Binding-site contacts:
Ligand atom C2 contacts residue MET49 of chain 1.A at 3.6 Å (hydrophobic).
Ligand atom O contacts residue CYS145 of chain 1.A at 3.0 Å (h-bond).
Ligand atom C4 contacts residue GLN189 of chain 1.A at 3.5 Å.
Ligand atom C11 contacts residue HIS41 of chain 1.A at 4.0 Å.
Ligand atom C3 contacts residue ARG188 of chain 1.A at 3.8 Å.
Ligand atom C11 contacts residue CYS145 of chain 1.A at 4.2 Å (hydrophobic).
Ligand atom C8 contacts residue HIS164 of chain 1.A at 3.7 Å.
Ligand atom C8 contacts residue HIS41 of chain 1.A at 4.2 Å.
Ligand atom C2 contacts residue ARG188 of chain 1.A at 4.1 Å.
Ligand atom C2 contacts residue MET165 of chain 1.A at 4.1 Å (hydrophobic).
Ligand atom C6 contacts residue MET49 of chain 1.A at 3.8 Å (hydrophobic).
Ligand atom C5 contacts residue MET49 of chain 1.A at 4.0 Å (hydrophobic).
Ligand atom C10 contacts residue CYS145 of chain 1.A at 4.3 Å (hydrophobic).
Ligand atom N1 contacts residue GLY143 of chain 1.A at 4.0 Å.
Ligand atom C5 contacts residue GLN189 of chain 1.A at 4.0 Å.
Ligand atom C13 contacts residue GLY143 of chain 1.A at 3.5 Å.
Ligand atom O contacts residue GLY143 of chain 1.A at 2.8 Å (h-bond).
Ligand atom C13 contacts residue CYS145 of chain 1.A at 2.8 Å (hydrophobic).
Ligand atom N1 contacts residue CYS145 of chain 1.A at 3.5 Å (h-bond).
Ligand atom C7 contacts residue HIS41 of chain 1.A at 3.9 Å.
Ligand atom C3 contacts residue GLN189 of chain 1.A at 3.7 Å.
Ligand atom C14 contacts residue SER144 of chain 1.A at 4.0 Å.
Ligand atom C10 contacts residue ASN142 of chain 1.A at 3.8 Å.
Ligand atom O contacts residue ASN142 of chain 1.A at 3.9 Å.
Ligand atom C contacts residue HIS41 of chain 1.A at 3.1 Å.
Ligand atom C contacts residue MET49 of chain 1.A at 3.5 Å (hydrophobic).
Ligand atom C7 contacts residue MET49 of chain 1.A at 4.2 Å (hydrophobic).
Ligand atom C1 contacts residue MET49 of chain 1.A at 3.4 Å (hydrophobic).
Ligand atom C14 contacts residue CYS145 of chain 1.A at 1.8 Å (hydrophobic).
Ligand atom O contacts residue SER144 of chain 1.A at 3.2 Å (h-bond).
Ligand atom C8 contacts residue CYS145 of chain 1.A at 3.8 Å (hydrophobic).
Ligand atom N contacts residue HIS41 of chain 1.A at 4.3 Å.
Ligand atom C contacts residue HIS164 of chain 1.A at 3.4 Å.
Ligand atom C14 contacts residue HIS163 of chain 1.A at 4.0 Å.
Ligand atom C14 contacts residue HIS164 of chain 1.A at 4.2 Å.
Ligand atom C9 contacts residue CYS145 of chain 1.A at 4.2 Å (hydrophobic).
Ligand atom N1 contacts residue ASN142 of chain 1.A at 4.3 Å.
Ligand atom C13 contacts residue SER144 of chain 1.A at 4.0 Å.
Ligand atom C1 contacts residue HIS164 of chain 1.A at 4.2 Å.
Ligand atom C3 contacts residue MET49 of chain 1.A at 4.3 Å (hydrophobic).

The small molecule below binds the protein below.
Small molecule (SMILES): CC(=O)N1CCCN(Cc2ccccc2C)CC1

Sequence of chain 1.A:
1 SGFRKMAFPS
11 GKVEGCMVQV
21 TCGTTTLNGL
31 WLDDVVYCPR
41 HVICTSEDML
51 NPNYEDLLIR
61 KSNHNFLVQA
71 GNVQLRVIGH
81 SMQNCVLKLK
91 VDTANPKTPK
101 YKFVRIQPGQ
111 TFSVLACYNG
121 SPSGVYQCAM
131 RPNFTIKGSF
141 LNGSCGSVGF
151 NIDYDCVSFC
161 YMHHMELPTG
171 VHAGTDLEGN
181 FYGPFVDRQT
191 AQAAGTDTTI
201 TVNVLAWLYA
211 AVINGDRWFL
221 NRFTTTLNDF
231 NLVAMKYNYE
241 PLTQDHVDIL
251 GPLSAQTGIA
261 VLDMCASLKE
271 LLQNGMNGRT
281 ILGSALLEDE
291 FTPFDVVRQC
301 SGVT